A protein and the small-molecule ligand that binds it are described below.
Small molecule (SMILES): c1ccc(-c2ccccc2)cc1

Sequence of chain 1.W:
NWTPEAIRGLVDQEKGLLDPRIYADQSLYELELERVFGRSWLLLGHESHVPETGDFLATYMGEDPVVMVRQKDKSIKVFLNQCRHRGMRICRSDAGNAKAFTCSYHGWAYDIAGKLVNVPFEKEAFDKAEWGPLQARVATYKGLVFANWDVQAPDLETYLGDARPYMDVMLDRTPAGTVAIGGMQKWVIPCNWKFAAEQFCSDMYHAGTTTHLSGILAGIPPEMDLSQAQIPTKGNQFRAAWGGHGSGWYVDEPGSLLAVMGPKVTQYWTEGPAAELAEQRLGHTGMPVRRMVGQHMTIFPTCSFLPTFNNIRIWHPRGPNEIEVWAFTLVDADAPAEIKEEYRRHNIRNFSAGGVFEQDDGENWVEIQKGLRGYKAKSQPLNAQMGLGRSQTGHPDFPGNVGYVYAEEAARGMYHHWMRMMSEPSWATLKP

Binding-site contacts:
Ligand atom C2 contacts residue HIS233 of chain 1.W at 4.0 Å.
Ligand atom C6 contacts residue HIS233 of chain 1.W at 3.5 Å.
Ligand atom C16 contacts residue LEU333 of chain 1.W at 4.2 Å (hydrophobic).
Ligand atom C6 contacts residue PHE227 of chain 1.W at 4.3 Å (hydrophobic).
Ligand atom C13 contacts residue PHE336 of chain 1.W at 3.6 Å (hydrophobic).
Ligand atom C2 contacts residue ALA234 of chain 1.W at 4.1 Å (hydrophobic).
Ligand atom C3 contacts residue PHE227 of chain 1.W at 4.5 Å (hydrophobic).
Ligand atom C6 contacts residue ASP230 of chain 1.W at 3.2 Å.
Ligand atom C15 contacts residue GLY321 of chain 1.W at 3.7 Å.
Ligand atom C1 contacts residue ALA234 of chain 1.W at 3.9 Å (hydrophobic).
Ligand atom C5 contacts residue PHE227 of chain 1.W at 3.7 Å (hydrophobic).
Ligand atom C3 contacts residue HIS233 of chain 1.W at 4.1 Å.
Ligand atom C17 contacts residue ALA234 of chain 1.W at 3.7 Å (hydrophobic).
Ligand atom C12 contacts residue PHE336 of chain 1.W at 4.2 Å (hydrophobic).
Ligand atom C5 contacts residue HIS323 of chain 1.W at 4.0 Å.
Ligand atom C14 contacts residue MET231 of chain 1.W at 4.4 Å (hydrophobic).
Ligand atom C1 contacts residue HIS323 of chain 1.W at 3.6 Å.
Ligand atom C4 contacts residue LEU333 of chain 1.W at 3.9 Å (hydrophobic).
Ligand atom C3 contacts residue LEU333 of chain 1.W at 3.5 Å (hydrophobic).
Ligand atom C2 contacts residue LEU333 of chain 1.W at 3.9 Å (hydrophobic).
Ligand atom C15 contacts residue MET231 of chain 1.W at 4.1 Å (hydrophobic).
Ligand atom C14 contacts residue GLY321 of chain 1.W at 3.5 Å.
Ligand atom C16 contacts residue ALA234 of chain 1.W at 3.7 Å (hydrophobic).
Ligand atom C4 contacts residue HIS233 of chain 1.W at 4.0 Å.
Ligand atom C5 contacts residue ASP230 of chain 1.W at 4.2 Å.
Ligand atom C1 contacts residue HIS233 of chain 1.W at 3.6 Å.
Ligand atom C15 contacts residue PHE336 of chain 1.W at 4.1 Å (hydrophobic).
Ligand atom C6 contacts residue GLN226 of chain 1.W at 3.3 Å.
Ligand atom C6 contacts residue HIS323 of chain 1.W at 3.6 Å.
Ligand atom C5 contacts residue HIS233 of chain 1.W at 3.6 Å.
Ligand atom C2 contacts residue HIS323 of chain 1.W at 4.3 Å.
Ligand atom C4 contacts residue PHE227 of chain 1.W at 3.6 Å (hydrophobic).
Ligand atom C1 contacts residue ASP230 of chain 1.W at 3.7 Å.
Ligand atom C15 contacts residue ALA234 of chain 1.W at 4.2 Å (hydrophobic).
Ligand atom C5 contacts residue GLN226 of chain 1.W at 3.3 Å.
Ligand atom C14 contacts residue PHE336 of chain 1.W at 3.5 Å (hydrophobic).
Ligand atom C4 contacts residue GLN226 of chain 1.W at 3.5 Å.
Ligand atom C15 contacts residue LEU333 of chain 1.W at 4.3 Å (hydrophobic).
Ligand atom C12 contacts residue ALA234 of chain 1.W at 4.1 Å (hydrophobic).